A small-molecule ligand and the protein it binds are described below.
Small molecule (SMILES): O=C(O)C[NH2+]CP(=O)(O)O

Sequence of chain 1.A:
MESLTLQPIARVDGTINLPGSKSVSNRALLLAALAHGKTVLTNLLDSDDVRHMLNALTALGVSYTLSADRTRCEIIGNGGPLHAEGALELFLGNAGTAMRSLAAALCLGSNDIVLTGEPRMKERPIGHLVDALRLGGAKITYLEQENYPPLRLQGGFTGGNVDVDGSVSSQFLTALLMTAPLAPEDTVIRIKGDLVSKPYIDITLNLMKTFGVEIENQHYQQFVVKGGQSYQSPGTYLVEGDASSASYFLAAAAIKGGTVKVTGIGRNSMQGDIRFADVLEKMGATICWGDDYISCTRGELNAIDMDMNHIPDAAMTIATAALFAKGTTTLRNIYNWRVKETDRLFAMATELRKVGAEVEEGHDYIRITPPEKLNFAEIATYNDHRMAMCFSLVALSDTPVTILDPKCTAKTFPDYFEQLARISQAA

Binding-site contacts:
Ligand atom N1 contacts residue S3P1 of chain 1.C at 2.8 Å (h-bond).
Ligand atom P1 contacts residue ARG124 of chain 1.A at 3.5 Å.
Ligand atom N1 contacts residue GLU341 of chain 1.A at 2.9 Å (salt-bridge).
Ligand atom C1 contacts residue GLU341 of chain 1.A at 3.5 Å.
Ligand atom O5 contacts residue ASP313 of chain 1.A at 3.1 Å.
Ligand atom C2 contacts residue ASP313 of chain 1.A at 3.7 Å.
Ligand atom N1 contacts residue LYS22 of chain 1.A at 3.5 Å (salt-bridge).
Ligand atom C3 contacts residue ARG386 of chain 1.A at 3.4 Å.
Ligand atom C2 contacts residue ARG344 of chain 1.A at 3.4 Å.
Ligand atom C3 contacts residue ASP313 of chain 1.A at 3.2 Å.
Ligand atom O4 contacts residue S3P1 of chain 1.C at 3.1 Å (h-bond).
Ligand atom O5 contacts residue ARG386 of chain 1.A at 2.5 Å (salt-bridge).
Ligand atom O4 contacts residue HIS385 of chain 1.A at 3.4 Å.
Ligand atom P1 contacts residue GLY96 of chain 1.A at 3.6 Å.
Ligand atom O2 contacts residue ARG124 of chain 1.A at 2.8 Å (salt-bridge).
Ligand atom O4 contacts residue GLU341 of chain 1.A at 3.5 Å (salt-bridge).
Ligand atom O1 contacts residue THR97 of chain 1.A at 3.8 Å.
Ligand atom O1 contacts residue GLN171 of chain 1.A at 3.7 Å.
Ligand atom O2 contacts residue GLN171 of chain 1.A at 2.8 Å (h-bond).
Ligand atom C2 contacts residue GLU341 of chain 1.A at 3.0 Å.
Ligand atom C1 contacts residue S3P1 of chain 1.C at 3.6 Å.
Ligand atom O4 contacts residue ARG386 of chain 1.A at 3.1 Å (salt-bridge).
Ligand atom C3 contacts residue HIS385 of chain 1.A at 3.7 Å.
Ligand atom C1 contacts residue ARG124 of chain 1.A at 3.4 Å.
Ligand atom O5 contacts residue ARG344 of chain 1.A at 2.9 Å (salt-bridge).
Ligand atom C3 contacts residue ARG344 of chain 1.A at 3.5 Å.
Ligand atom O1 contacts residue S3P1 of chain 1.C at 3.4 Å (h-bond).
Ligand atom O4 contacts residue LYS22 of chain 1.A at 3.0 Å (salt-bridge).
Ligand atom C2 contacts residue S3P1 of chain 1.C at 3.2 Å.
Ligand atom P1 contacts residue GLN171 of chain 1.A at 3.8 Å.
Ligand atom O1 contacts residue LYS22 of chain 1.A at 2.9 Å (salt-bridge).
Ligand atom O2 contacts residue GLY96 of chain 1.A at 3.2 Å.
Ligand atom O4 contacts residue ASP313 of chain 1.A at 3.4 Å (salt-bridge).
Ligand atom O3 contacts residue ARG124 of chain 1.A at 2.9 Å (salt-bridge).
Ligand atom C3 contacts residue S3P1 of chain 1.C at 3.3 Å.
Ligand atom O3 contacts residue ASN94 of chain 1.A at 3.1 Å (h-bond).
Ligand atom O3 contacts residue LYS411 of chain 1.A at 3.0 Å (salt-bridge).
Ligand atom C3 contacts residue GLU341 of chain 1.A at 3.4 Å.
Ligand atom O3 contacts residue GLY96 of chain 1.A at 2.9 Å (h-bond).
Ligand atom O3 contacts residue GLU341 of chain 1.A at 3.9 Å.